This small molecule binds to this protein.
Small molecule (SMILES): CN1CCN(CCOc2cc3ncc(-c4cc(N)nc(Cl)c4)n3cc2S(=O)(=O)C(C)(C)C)CC1

Sequence of chain 1.A:
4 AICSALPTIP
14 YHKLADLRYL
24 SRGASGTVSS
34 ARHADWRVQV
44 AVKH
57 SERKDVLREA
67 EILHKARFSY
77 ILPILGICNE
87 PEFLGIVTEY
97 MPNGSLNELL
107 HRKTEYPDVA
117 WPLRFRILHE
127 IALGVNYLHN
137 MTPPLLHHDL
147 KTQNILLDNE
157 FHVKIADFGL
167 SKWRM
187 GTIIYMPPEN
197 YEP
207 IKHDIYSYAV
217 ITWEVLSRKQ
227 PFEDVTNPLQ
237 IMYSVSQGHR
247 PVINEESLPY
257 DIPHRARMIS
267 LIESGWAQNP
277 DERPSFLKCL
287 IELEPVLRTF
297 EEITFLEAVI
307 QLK

Binding-site contacts:
Ligand atom O29 contacts residue SER24 of chain 1.A at 3.1 Å (h-bond).
Ligand atom O29 contacts residue VAL31 of chain 1.A at 3.4 Å.
Ligand atom C8 contacts residue MET97 of chain 1.A at 3.8 Å (hydrophobic).
Ligand atom C6 contacts residue VAL31 of chain 1.A at 3.6 Å (hydrophobic).
Ligand atom C7 contacts residue ALA44 of chain 1.A at 3.9 Å (hydrophobic).
Ligand atom C34 contacts residue SER101 of chain 1.A at 3.8 Å.
Ligand atom CL25 contacts residue LYS46 of chain 1.A at 3.8 Å.
Ligand atom N26 contacts residue ASP163 of chain 1.A at 3.0 Å (salt-bridge).
Ligand atom C3 contacts residue MET97 of chain 1.A at 3.0 Å (hydrophobic).
Ligand atom C34 contacts residue GLU104 of chain 1.A at 3.4 Å.
Ligand atom C8 contacts residue LEU152 of chain 1.A at 4.0 Å (hydrophobic).
Ligand atom O30 contacts residue LEU23 of chain 1.A at 3.6 Å.
Ligand atom C24 contacts residue ALA44 of chain 1.A at 3.9 Å (hydrophobic).
Ligand atom C2 contacts residue MET97 of chain 1.A at 3.7 Å (hydrophobic).
Ligand atom C21 contacts residue ALA162 of chain 1.A at 3.9 Å (hydrophobic).
Ligand atom CL25 contacts residue THR94 of chain 1.A at 3.4 Å.
Ligand atom N26 contacts residue ALA162 of chain 1.A at 3.8 Å.
Ligand atom C34 contacts residue GLY100 of chain 1.A at 3.7 Å.
Ligand atom N9 contacts residue TYR96 of chain 1.A at 3.8 Å.
Ligand atom C12 contacts residue TYR96 of chain 1.A at 3.5 Å (hydrophobic).
Ligand atom C15 contacts residue GLU104 of chain 1.A at 3.5 Å.
Ligand atom C8 contacts residue ALA44 of chain 1.A at 3.5 Å (hydrophobic).
Ligand atom C7 contacts residue LEU152 of chain 1.A at 3.9 Å (hydrophobic).
Ligand atom N1 contacts residue VAL31 of chain 1.A at 3.9 Å.
Ligand atom N9 contacts residue ALA44 of chain 1.A at 3.9 Å.
Ligand atom C8 contacts residue GLU95 of chain 1.A at 3.5 Å.
Ligand atom C11 contacts residue MET97 of chain 1.A at 3.4 Å (hydrophobic).
Ligand atom C4 contacts residue MET97 of chain 1.A at 3.9 Å (hydrophobic).
Ligand atom C11 contacts residue PRO98 of chain 1.A at 3.9 Å (hydrophobic).
Ligand atom C23 contacts residue LEU78 of chain 1.A at 3.6 Å (hydrophobic).
Ligand atom N9 contacts residue MET97 of chain 1.A at 2.8 Å (h-bond).
Ligand atom C14 contacts residue VAL31 of chain 1.A at 3.8 Å (hydrophobic).
Ligand atom C11 contacts residue TYR96 of chain 1.A at 3.6 Å (hydrophobic).
Ligand atom C20 contacts residue LEU152 of chain 1.A at 3.6 Å (hydrophobic).
Ligand atom C11 contacts residue GLY100 of chain 1.A at 3.8 Å.
Ligand atom C24 contacts residue THR94 of chain 1.A at 3.7 Å.
Ligand atom O10 contacts residue GLY100 of chain 1.A at 3.9 Å.
Ligand atom C14 contacts residue LEU152 of chain 1.A at 3.8 Å (hydrophobic).
Ligand atom C3 contacts residue TYR96 of chain 1.A at 3.9 Å (hydrophobic).
Ligand atom C24 contacts residue LEU78 of chain 1.A at 3.6 Å (hydrophobic).